The protein below binds the small molecule below.
Small molecule (SMILES): CC(=O)N[C@H]1[C@H](O[C@H]2[C@H](O)[C@@H](NC(C)=O)CO[C@@H]2CO[C@@H]2O[C@@H](C)[C@@H](O)[C@@H](O)[C@@H]2O)O[C@H](CO)[C@@H](O)[C@@H]1O

Binding-site contacts:
Ligand atom C5 contacts residue PHE278 of chain 1.A at 4.0 Å (hydrophobic).
Ligand atom O5 contacts residue ASN241 of chain 1.A at 2.4 Å (h-bond).
Ligand atom C4 contacts residue PHE278 of chain 1.A at 3.8 Å (hydrophobic).
Ligand atom C6 contacts residue PRO281 of chain 1.A at 3.6 Å (hydrophobic).
Ligand atom C2 contacts residue ASN245 of chain 1.A at 4.1 Å.
Ligand atom O4 contacts residue PHE278 of chain 1.A at 2.5 Å (h-bond).
Ligand atom O3 contacts residue PHE278 of chain 1.A at 4.4 Å.
Ligand atom C4 contacts residue LEU249 of chain 1.A at 4.4 Å (hydrophobic).
Ligand atom N2 contacts residue ASN241 of chain 1.A at 2.9 Å (h-bond).
Ligand atom C5 contacts residue ASN241 of chain 1.A at 3.7 Å.
Ligand atom C6 contacts residue ASN245 of chain 1.A at 4.1 Å.
Ligand atom O6 contacts residue ASN245 of chain 1.A at 4.0 Å.
Ligand atom O5 contacts residue PRO281 of chain 1.A at 4.4 Å.
Ligand atom C7 contacts residue ASN241 of chain 1.A at 3.5 Å.
Ligand atom C3 contacts residue ASN241 of chain 1.A at 3.8 Å.
Ligand atom O3 contacts residue PRO281 of chain 1.A at 3.5 Å.
Ligand atom C6 contacts residue ASN245 of chain 1.A at 3.4 Å.
Ligand atom O3 contacts residue ASN245 of chain 1.A at 3.4 Å.
Ligand atom C6 contacts residue VAL279 of chain 1.A at 4.2 Å (hydrophobic).
Ligand atom C3 contacts residue LEU249 of chain 1.A at 4.0 Å (hydrophobic).
Ligand atom C4 contacts residue ASN241 of chain 1.A at 4.3 Å.
Ligand atom O5 contacts residue ASN245 of chain 1.A at 4.3 Å.
Ligand atom C5 contacts residue PRO281 of chain 1.A at 4.1 Å (hydrophobic).
Ligand atom O6 contacts residue PRO281 of chain 1.A at 4.0 Å.
Ligand atom O3 contacts residue LEU249 of chain 1.A at 3.3 Å.
Ligand atom O4 contacts residue LEU249 of chain 1.A at 3.8 Å.
Ligand atom O5 contacts residue ASN245 of chain 1.A at 3.3 Å (h-bond).
Ligand atom C1 contacts residue ASN245 of chain 1.A at 4.2 Å.
Ligand atom C6 contacts residue VAL280 of chain 1.A at 3.2 Å (hydrophobic).
Ligand atom C3 contacts residue ASN245 of chain 1.A at 4.4 Å.
Ligand atom C1 contacts residue ASN245 of chain 1.A at 3.5 Å.
Ligand atom C6 contacts residue PHE278 of chain 1.A at 3.1 Å (hydrophobic).
Ligand atom C2 contacts residue ASN241 of chain 1.A at 2.5 Å.
Ligand atom O7 contacts residue ASN241 of chain 1.A at 3.7 Å.
Ligand atom N2 contacts residue PRO281 of chain 1.A at 4.0 Å.
Ligand atom C1 contacts residue ASN241 of chain 1.A at 1.5 Å.
Ligand atom C5 contacts residue ASN245 of chain 1.A at 4.1 Å.
Ligand atom C3 contacts residue PRO281 of chain 1.A at 4.2 Å (hydrophobic).
Ligand atom C2 contacts residue PRO281 of chain 1.A at 3.9 Å (hydrophobic).

Sequence of chain 1.A:
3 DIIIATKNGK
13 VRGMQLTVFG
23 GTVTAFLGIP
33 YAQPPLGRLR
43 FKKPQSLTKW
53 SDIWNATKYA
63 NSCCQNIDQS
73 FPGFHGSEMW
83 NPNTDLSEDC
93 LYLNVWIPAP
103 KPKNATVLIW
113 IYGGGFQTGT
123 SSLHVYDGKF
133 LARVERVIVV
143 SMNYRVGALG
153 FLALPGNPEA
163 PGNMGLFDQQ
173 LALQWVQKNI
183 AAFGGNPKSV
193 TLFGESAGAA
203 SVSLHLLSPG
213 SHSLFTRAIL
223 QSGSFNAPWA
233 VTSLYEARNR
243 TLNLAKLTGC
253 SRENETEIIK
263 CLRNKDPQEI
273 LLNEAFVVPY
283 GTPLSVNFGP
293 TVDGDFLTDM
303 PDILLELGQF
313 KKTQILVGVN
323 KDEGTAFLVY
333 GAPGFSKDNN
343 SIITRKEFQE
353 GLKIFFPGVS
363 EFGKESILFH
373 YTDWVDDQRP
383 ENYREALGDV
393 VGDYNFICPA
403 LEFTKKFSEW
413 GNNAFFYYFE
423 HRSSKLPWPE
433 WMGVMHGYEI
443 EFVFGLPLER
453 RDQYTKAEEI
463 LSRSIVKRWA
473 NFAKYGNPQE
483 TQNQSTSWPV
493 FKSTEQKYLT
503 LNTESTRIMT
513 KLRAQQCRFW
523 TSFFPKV